Sequence of chain 1.P:
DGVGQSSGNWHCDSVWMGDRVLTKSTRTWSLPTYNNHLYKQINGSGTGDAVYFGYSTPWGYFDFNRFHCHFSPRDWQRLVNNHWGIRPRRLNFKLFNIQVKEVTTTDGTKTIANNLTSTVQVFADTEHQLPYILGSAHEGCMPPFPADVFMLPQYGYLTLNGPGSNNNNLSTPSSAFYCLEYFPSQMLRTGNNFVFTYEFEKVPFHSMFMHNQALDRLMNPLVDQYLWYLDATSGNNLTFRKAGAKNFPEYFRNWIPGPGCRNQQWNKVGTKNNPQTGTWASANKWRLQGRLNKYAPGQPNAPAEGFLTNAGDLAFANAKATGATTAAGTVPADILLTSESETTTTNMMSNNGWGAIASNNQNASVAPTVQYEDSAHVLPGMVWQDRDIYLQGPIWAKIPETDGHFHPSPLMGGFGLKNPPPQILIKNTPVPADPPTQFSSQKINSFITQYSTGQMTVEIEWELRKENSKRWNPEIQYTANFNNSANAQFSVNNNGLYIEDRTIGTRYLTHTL

Sequence of chain 1.D:
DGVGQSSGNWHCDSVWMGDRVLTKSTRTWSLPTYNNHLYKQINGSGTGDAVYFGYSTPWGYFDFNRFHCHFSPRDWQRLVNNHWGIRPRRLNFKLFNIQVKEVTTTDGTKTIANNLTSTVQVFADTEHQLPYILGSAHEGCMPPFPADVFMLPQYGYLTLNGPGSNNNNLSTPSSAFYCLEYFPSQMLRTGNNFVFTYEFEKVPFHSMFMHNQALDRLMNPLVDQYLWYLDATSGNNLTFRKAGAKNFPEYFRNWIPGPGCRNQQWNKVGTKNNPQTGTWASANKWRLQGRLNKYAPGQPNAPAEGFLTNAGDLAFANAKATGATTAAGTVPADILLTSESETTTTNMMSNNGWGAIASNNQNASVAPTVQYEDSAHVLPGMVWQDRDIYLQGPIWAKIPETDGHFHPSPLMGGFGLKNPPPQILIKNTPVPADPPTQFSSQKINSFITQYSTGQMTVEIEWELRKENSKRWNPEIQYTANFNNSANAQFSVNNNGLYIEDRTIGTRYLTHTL

This small molecule binds to this protein.
Small molecule (SMILES): Nc1ncnc2c1ncn2[C@H]1C[C@H](O)[C@@H](COP(=O)(O)O)O1

Binding-site contacts:
Ligand atom C6 contacts residue SER409 of chain 1.P at 3.8 Å.
Ligand atom C8 contacts residue PRO408 of chain 1.P at 4.4 Å (hydrophobic).
Ligand atom C5 contacts residue SER409 of chain 1.P at 3.7 Å.
Ligand atom N6 contacts residue PHE415 of chain 1.P at 4.4 Å.
Ligand atom N9 contacts residue PRO408 of chain 1.P at 3.8 Å.
Ligand atom N6 contacts residue GLY416 of chain 1.P at 3.7 Å.
Ligand atom N7 contacts residue HIS407 of chain 1.P at 3.8 Å.
Ligand atom C2 contacts residue GLY416 of chain 1.P at 3.6 Å.
Ligand atom C8 contacts residue HIS407 of chain 1.P at 3.4 Å.
Ligand atom C4 contacts residue PRO408 of chain 1.P at 3.9 Å (hydrophobic).
Ligand atom O1P contacts residue HIS405 of chain 1.D at 3.9 Å.
Ligand atom N7 contacts residue SER409 of chain 1.P at 3.2 Å (h-bond).
Ligand atom C5 contacts residue PRO204 of chain 1.P at 4.1 Å (hydrophobic).
Ligand atom N1 contacts residue GLY416 of chain 1.P at 3.1 Å (h-bond).
Ligand atom C1' contacts residue PRO408 of chain 1.P at 3.9 Å (hydrophobic).
Ligand atom O2P contacts residue GLY404 of chain 1.D at 4.2 Å.
Ligand atom N6 contacts residue GLY414 of chain 1.P at 4.4 Å.
Ligand atom C2 contacts residue PRO408 of chain 1.P at 4.0 Å (hydrophobic).
Ligand atom C8 contacts residue SER409 of chain 1.P at 4.2 Å.
Ligand atom N6 contacts residue PRO408 of chain 1.P at 4.0 Å.
Ligand atom C2 contacts residue ILE399 of chain 1.P at 4.3 Å (hydrophobic).
Ligand atom C2' contacts residue PRO408 of chain 1.P at 4.3 Å (hydrophobic).
Ligand atom O2P contacts residue HIS407 of chain 1.P at 4.1 Å.
Ligand atom O2P contacts residue ASP403 of chain 1.D at 3.9 Å.
Ligand atom N1 contacts residue PRO408 of chain 1.P at 3.8 Å.
Ligand atom N6 contacts residue SER409 of chain 1.P at 3.3 Å (h-bond).
Ligand atom C2' contacts residue HIS407 of chain 1.P at 4.0 Å.
Ligand atom N6 contacts residue PRO204 of chain 1.P at 4.4 Å.
Ligand atom C6 contacts residue PRO204 of chain 1.P at 4.3 Å (hydrophobic).
Ligand atom C5 contacts residue PRO408 of chain 1.P at 4.2 Å (hydrophobic).
Ligand atom N9 contacts residue HIS407 of chain 1.P at 4.4 Å.
Ligand atom C6 contacts residue GLY416 of chain 1.P at 4.2 Å.
Ligand atom N3 contacts residue PRO408 of chain 1.P at 3.6 Å.
Ligand atom N7 contacts residue PRO204 of chain 1.P at 4.1 Å.
Ligand atom C6 contacts residue PRO408 of chain 1.P at 3.8 Å (hydrophobic).